Sequence of chain 1.A:
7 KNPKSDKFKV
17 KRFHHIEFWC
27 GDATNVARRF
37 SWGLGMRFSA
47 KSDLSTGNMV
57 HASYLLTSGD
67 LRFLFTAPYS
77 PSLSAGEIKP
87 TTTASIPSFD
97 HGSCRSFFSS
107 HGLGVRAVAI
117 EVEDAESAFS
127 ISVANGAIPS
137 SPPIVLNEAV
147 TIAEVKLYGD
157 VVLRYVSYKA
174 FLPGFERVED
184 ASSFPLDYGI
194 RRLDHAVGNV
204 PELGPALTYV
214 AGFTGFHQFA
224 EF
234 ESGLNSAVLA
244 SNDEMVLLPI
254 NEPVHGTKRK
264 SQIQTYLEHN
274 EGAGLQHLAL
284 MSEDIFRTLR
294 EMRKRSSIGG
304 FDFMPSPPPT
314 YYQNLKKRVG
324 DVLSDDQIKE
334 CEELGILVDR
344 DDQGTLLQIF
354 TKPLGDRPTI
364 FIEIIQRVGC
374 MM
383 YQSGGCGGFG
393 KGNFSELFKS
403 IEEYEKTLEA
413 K

Binding-site contacts:
Ligand atom C2 contacts residue PHE353 of chain 1.A at 3.8 Å (hydrophobic).
Ligand atom C20 contacts residue PHE353 of chain 1.A at 3.5 Å (hydrophobic).
Ligand atom C3 contacts residue PHE396 of chain 1.A at 3.8 Å (hydrophobic).
Ligand atom C14 contacts residue PHE391 of chain 1.A at 3.5 Å (hydrophobic).
Ligand atom C4 contacts residue PHE353 of chain 1.A at 3.6 Å (hydrophobic).
Ligand atom C22 contacts residue PRO252 of chain 1.A at 3.5 Å (hydrophobic).
Ligand atom C5 contacts residue PHE353 of chain 1.A at 3.3 Å (hydrophobic).
Ligand atom C7 contacts residue HIS280 of chain 1.A at 3.8 Å.
Ligand atom N10 contacts residue PHE396 of chain 1.A at 3.6 Å.
Ligand atom C8 contacts residue CO1 of chain 1.B at 3.4 Å.
Ligand atom C1 contacts residue PHE353 of chain 1.A at 3.5 Å (hydrophobic).
Ligand atom C2 contacts residue GLY392 of chain 1.A at 3.5 Å.
Ligand atom N11 contacts residue LEU399 of chain 1.A at 3.8 Å.
Ligand atom C20 contacts residue PHE364 of chain 1.A at 3.8 Å (hydrophobic).
Ligand atom C13 contacts residue PHE353 of chain 1.A at 3.7 Å (hydrophobic).
Ligand atom C5 contacts residue PHE396 of chain 1.A at 3.7 Å (hydrophobic).
Ligand atom C6 contacts residue PHE353 of chain 1.A at 3.2 Å (hydrophobic).
Ligand atom C14 contacts residue CO1 of chain 1.B at 3.1 Å.
Ligand atom O9 contacts residue HIS280 of chain 1.A at 3.1 Å (h-bond).
Ligand atom C7 contacts residue CO1 of chain 1.B at 3.0 Å.
Ligand atom C8 contacts residue PHE391 of chain 1.A at 3.5 Å (hydrophobic).
Ligand atom C17 contacts residue PHE391 of chain 1.A at 3.8 Å (hydrophobic).
Ligand atom C22 contacts residue VAL241 of chain 1.A at 3.9 Å (hydrophobic).
Ligand atom O21 contacts residue HIS198 of chain 1.A at 3.1 Å (h-bond).
Ligand atom O9 contacts residue PHE353 of chain 1.A at 3.6 Å.
Ligand atom O21 contacts residue VAL200 of chain 1.A at 3.8 Å.
Ligand atom C4 contacts residue PHE396 of chain 1.A at 3.6 Å (hydrophobic).
Ligand atom C22 contacts residue PHE391 of chain 1.A at 3.6 Å (hydrophobic).
Ligand atom O9 contacts residue GLU366 of chain 1.A at 2.9 Å (salt-bridge).
Ligand atom C3 contacts residue GLY392 of chain 1.A at 3.2 Å.
Ligand atom C3 contacts residue PHE353 of chain 1.A at 3.8 Å (hydrophobic).
Ligand atom C7 contacts residue PHE391 of chain 1.A at 3.5 Å (hydrophobic).
Ligand atom O21 contacts residue HIS280 of chain 1.A at 3.4 Å (h-bond).
Ligand atom C3 contacts residue GLN351 of chain 1.A at 3.8 Å.
Ligand atom O9 contacts residue CO1 of chain 1.B at 2.0 Å.
Ligand atom C2 contacts residue PHE391 of chain 1.A at 3.3 Å (hydrophobic).
Ligand atom O21 contacts residue PHE391 of chain 1.A at 3.8 Å.
Ligand atom N11 contacts residue PHE396 of chain 1.A at 3.8 Å.
Ligand atom N15 contacts residue PHE391 of chain 1.A at 3.5 Å.
Ligand atom O21 contacts residue CO1 of chain 1.B at 2.1 Å.

This small molecule binds to this protein.
Small molecule (SMILES): Cc1c(C(=O)c2c[nH]n(C)c2=O)ccc2nnn(C(C)C)c(=O)c12